Sequence of chain 5.A:
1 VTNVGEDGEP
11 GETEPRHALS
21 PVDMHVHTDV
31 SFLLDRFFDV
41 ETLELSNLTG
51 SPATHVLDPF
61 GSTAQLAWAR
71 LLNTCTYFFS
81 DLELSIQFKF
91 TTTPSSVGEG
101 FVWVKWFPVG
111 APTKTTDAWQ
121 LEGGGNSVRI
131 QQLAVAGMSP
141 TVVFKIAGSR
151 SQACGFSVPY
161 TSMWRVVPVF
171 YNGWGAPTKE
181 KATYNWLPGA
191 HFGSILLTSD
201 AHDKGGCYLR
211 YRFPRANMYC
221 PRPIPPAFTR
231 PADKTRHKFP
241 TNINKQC

The small molecule below binds the protein below.
Small molecule (SMILES): CC(=O)N[C@H]1[C@H]([C@H](O)[C@H](O)CO)O[C@@](O[C@H]2[C@@H](O)[C@@H](CO)O[C@@H](O[C@H]3[C@H](O)[C@@H](O)[C@@H](O)O[C@@H]3CO)[C@@H]2O)(C(=O)O)C[C@@H]1O

Binding-site contacts:
Ligand atom O10 contacts residue GLN65 of chain 5.A at 4.0 Å.
Ligand atom O9 contacts residue THR42 of chain 5.A at 4.0 Å.
Ligand atom C10 contacts residue GLN65 of chain 5.A at 4.5 Å.
Ligand atom O10 contacts residue ALA64 of chain 5.A at 3.8 Å.
Ligand atom C10 contacts residue ALA64 of chain 5.A at 4.5 Å (hydrophobic).
Ligand atom C11 contacts residue GLN65 of chain 5.A at 3.7 Å.